Sequence of chain 1.D:
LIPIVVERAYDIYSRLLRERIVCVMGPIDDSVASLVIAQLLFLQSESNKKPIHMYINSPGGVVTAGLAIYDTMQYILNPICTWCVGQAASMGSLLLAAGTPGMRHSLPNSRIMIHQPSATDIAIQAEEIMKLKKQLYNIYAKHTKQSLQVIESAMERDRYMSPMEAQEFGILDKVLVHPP

Sequence of chain 1.C:
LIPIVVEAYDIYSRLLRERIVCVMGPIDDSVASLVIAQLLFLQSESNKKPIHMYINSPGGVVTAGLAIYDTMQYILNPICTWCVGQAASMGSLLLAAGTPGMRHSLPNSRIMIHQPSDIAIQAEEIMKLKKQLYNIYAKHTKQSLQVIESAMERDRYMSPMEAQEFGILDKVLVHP

A small-molecule ligand and the protein it binds are described below.
Small molecule (SMILES): Cn1c2c(c(=O)n(Cc3ccc(Cl)cc3)c1=O)CN(Cc1cccc(C#N)c1)CC2

Binding-site contacts:
Ligand atom N09 contacts residue ILE28 of chain 1.D at 3.7 Å.
Ligand atom C22 contacts residue TYR82 of chain 1.C at 3.4 Å (hydrophobic).
Ligand atom C18 contacts residue TYR62 of chain 1.D at 3.6 Å (hydrophobic).
Ligand atom C30 contacts residue PHE49 of chain 1.C at 3.9 Å (hydrophobic).
Ligand atom C20 contacts residue LEU114 of chain 1.D at 3.9 Å (hydrophobic).
Ligand atom C24 contacts residue TYR62 of chain 1.D at 3.2 Å (hydrophobic).
Ligand atom C25 contacts residue ILE28 of chain 1.D at 3.9 Å (hydrophobic).
Ligand atom N19 contacts residue VAL92 of chain 1.D at 3.3 Å.
Ligand atom C03 contacts residue SER52 of chain 1.C at 3.7 Å.
Ligand atom C21 contacts residue LEU114 of chain 1.D at 3.8 Å (hydrophobic).
Ligand atom N19 contacts residue ILE44 of chain 1.C at 3.9 Å.
Ligand atom O26 contacts residue GLU26 of chain 1.D at 3.8 Å.
Ligand atom C12 contacts residue TYR62 of chain 1.D at 3.2 Å (hydrophobic).
Ligand atom C02 contacts residue PHE49 of chain 1.C at 3.8 Å (hydrophobic).
Ligand atom C29 contacts residue LEU48 of chain 1.C at 3.7 Å (hydrophobic).
Ligand atom C04 contacts residue GLU26 of chain 1.D at 3.5 Å.
Ligand atom C23 contacts residue TYR62 of chain 1.D at 3.5 Å (hydrophobic).
Ligand atom C25 contacts residue GLU26 of chain 1.D at 3.9 Å.
Ligand atom CL01 contacts residue ARG22 of chain 1.D at 3.7 Å.
Ligand atom C04 contacts residue SER52 of chain 1.C at 3.4 Å.
Ligand atom C16 contacts residue TYR62 of chain 1.D at 3.4 Å (hydrophobic).
Ligand atom C20 contacts residue THR79 of chain 1.C at 3.5 Å.
Ligand atom C30 contacts residue LEU48 of chain 1.C at 3.7 Å (hydrophobic).
Ligand atom C24 contacts residue HIS60 of chain 1.D at 3.5 Å.
Ligand atom C18 contacts residue VAL92 of chain 1.D at 3.5 Å (hydrophobic).
Ligand atom C23 contacts residue TRP90 of chain 1.D at 3.4 Å (hydrophobic).
Ligand atom C02 contacts residue LEU23 of chain 1.D at 3.9 Å (hydrophobic).
Ligand atom C10 contacts residue TYR62 of chain 1.D at 3.3 Å (hydrophobic).
Ligand atom C30 contacts residue LEU23 of chain 1.D at 3.5 Å (hydrophobic).
Ligand atom C14 contacts residue TRP90 of chain 1.D at 3.6 Å (hydrophobic).
Ligand atom C08 contacts residue ILE28 of chain 1.D at 3.8 Å (hydrophobic).
Ligand atom C03 contacts residue GLU26 of chain 1.D at 3.4 Å.
Ligand atom N13 contacts residue TYR62 of chain 1.D at 2.9 Å (h-bond).
Ligand atom CL01 contacts residue LEU23 of chain 1.D at 3.6 Å.
Ligand atom C18 contacts residue ILE44 of chain 1.C at 3.9 Å (hydrophobic).
Ligand atom N19 contacts residue TYR62 of chain 1.D at 3.2 Å.
Ligand atom C11 contacts residue TYR62 of chain 1.D at 3.3 Å (hydrophobic).
Ligand atom C25 contacts residue HIS60 of chain 1.D at 3.3 Å.
Ligand atom C21 contacts residue TYR82 of chain 1.C at 3.7 Å (hydrophobic).
Ligand atom CL01 contacts residue PHE49 of chain 1.C at 3.5 Å.